Sequence of chain 1.B:
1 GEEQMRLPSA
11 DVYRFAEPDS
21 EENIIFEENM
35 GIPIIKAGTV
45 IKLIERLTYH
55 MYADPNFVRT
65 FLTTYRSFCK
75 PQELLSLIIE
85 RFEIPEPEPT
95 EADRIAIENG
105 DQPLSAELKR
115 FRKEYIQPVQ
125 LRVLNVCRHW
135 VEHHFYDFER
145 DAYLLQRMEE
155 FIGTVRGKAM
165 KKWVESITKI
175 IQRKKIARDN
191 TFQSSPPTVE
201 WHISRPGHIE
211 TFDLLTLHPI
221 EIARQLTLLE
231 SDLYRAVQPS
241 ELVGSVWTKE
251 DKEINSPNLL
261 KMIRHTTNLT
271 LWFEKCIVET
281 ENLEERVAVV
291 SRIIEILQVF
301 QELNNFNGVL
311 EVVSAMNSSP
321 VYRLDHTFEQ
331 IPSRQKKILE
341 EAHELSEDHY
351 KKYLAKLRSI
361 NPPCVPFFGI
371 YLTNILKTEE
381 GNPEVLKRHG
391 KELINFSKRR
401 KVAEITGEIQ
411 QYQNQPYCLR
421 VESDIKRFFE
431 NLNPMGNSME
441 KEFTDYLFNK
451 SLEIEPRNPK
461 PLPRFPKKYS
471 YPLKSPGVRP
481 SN

A protein and the small-molecule ligand that binds it are described below.
Small molecule (SMILES): CC(C)c1noc2ncc(C(=O)N[C@H](C)c3cccc(S(N)(=O)=O)c3)cc12

Binding-site contacts:
Ligand atom O25 contacts residue PHE328 of chain 1.B at 3.6 Å.
Ligand atom C16 contacts residue TYR322 of chain 1.B at 3.6 Å (hydrophobic).
Ligand atom C23 contacts residue ASN317 of chain 1.B at 3.8 Å.
Ligand atom C14 contacts residue LEU339 of chain 1.B at 3.7 Å (hydrophobic).
Ligand atom O25 contacts residue LYS336 of chain 1.B at 3.4 Å.
Ligand atom C16 contacts residue PHE328 of chain 1.B at 3.6 Å (hydrophobic).
Ligand atom O25 contacts residue LEU339 of chain 1.B at 3.8 Å.
Ligand atom N27 contacts residue LYS336 of chain 1.B at 3.1 Å (salt-bridge).
Ligand atom C13 contacts residue HIS343 of chain 1.B at 3.8 Å.
Ligand atom N11 contacts residue ASN317 of chain 1.B at 2.9 Å (h-bond).
Ligand atom C15 contacts residue LEU339 of chain 1.B at 3.7 Å (hydrophobic).
Ligand atom C7 contacts residue ASN317 of chain 1.B at 3.1 Å.
Ligand atom O26 contacts residue LYS336 of chain 1.B at 3.7 Å.
Ligand atom C8 contacts residue TYR322 of chain 1.B at 3.7 Å (hydrophobic).
Ligand atom C8 contacts residue HIS343 of chain 1.B at 3.6 Å.
Ligand atom C17 contacts residue MET316 of chain 1.B at 3.7 Å (hydrophobic).
Ligand atom N11 contacts residue HIS343 of chain 1.B at 3.4 Å.
Ligand atom O26 contacts residue PHE328 of chain 1.B at 3.8 Å.
Ligand atom C6 contacts residue HIS343 of chain 1.B at 3.7 Å.
Ligand atom C20 contacts residue PHE328 of chain 1.B at 3.3 Å (hydrophobic).
Ligand atom C13 contacts residue ASN317 of chain 1.B at 3.5 Å.
Ligand atom C16 contacts residue MET316 of chain 1.B at 3.8 Å (hydrophobic).
Ligand atom C13 contacts residue LEU339 of chain 1.B at 3.5 Å (hydrophobic).
Ligand atom C18 contacts residue LEU339 of chain 1.B at 3.6 Å (hydrophobic).
Ligand atom C10 contacts residue HIS343 of chain 1.B at 3.5 Å.
Ligand atom N4 contacts residue TYR322 of chain 1.B at 3.8 Å.
Ligand atom C17 contacts residue ASN317 of chain 1.B at 3.6 Å.
Ligand atom C7 contacts residue TYR322 of chain 1.B at 3.4 Å (hydrophobic).
Ligand atom C9 contacts residue TYR322 of chain 1.B at 3.8 Å (hydrophobic).
Ligand atom C6 contacts residue TYR322 of chain 1.B at 3.5 Å (hydrophobic).
Ligand atom C17 contacts residue TYR322 of chain 1.B at 3.6 Å (hydrophobic).
Ligand atom C5 contacts residue TYR322 of chain 1.B at 3.6 Å (hydrophobic).
Ligand atom C19 contacts residue LEU339 of chain 1.B at 3.8 Å (hydrophobic).
Ligand atom O12 contacts residue HIS343 of chain 1.B at 3.9 Å.
Ligand atom C22 contacts residue TYR322 of chain 1.B at 3.8 Å (hydrophobic).
Ligand atom C7 contacts residue HIS343 of chain 1.B at 3.5 Å.
Ligand atom C10 contacts residue ASN317 of chain 1.B at 3.8 Å.
Ligand atom C9 contacts residue HIS343 of chain 1.B at 3.7 Å.
Ligand atom O12 contacts residue GLU340 of chain 1.B at 3.7 Å.
Ligand atom C15 contacts residue ASN317 of chain 1.B at 3.2 Å.